Binding-site contacts:
Ligand atom C14 contacts residue ASP25 of chain 1.A at 3.4 Å.
Ligand atom C33 contacts residue ILE84 of chain 1.B at 3.6 Å (hydrophobic).
Ligand atom O11 contacts residue GLY49 of chain 1.B at 3.2 Å.
Ligand atom C7 contacts residue ASP25 of chain 1.A at 3.0 Å.
Ligand atom C2 contacts residue VAL32 of chain 1.B at 3.6 Å (hydrophobic).
Ligand atom C20 contacts residue GLY48 of chain 1.B at 3.4 Å.
Ligand atom C8 contacts residue ASP30 of chain 1.B at 3.7 Å.
Ligand atom O2 contacts residue VAL32 of chain 1.B at 3.7 Å.
Ligand atom O10 contacts residue VAL50 of chain 1.B at 2.8 Å.
Ligand atom C21 contacts residue GLY27 of chain 1.A at 3.6 Å.
Ligand atom C25 contacts residue ASP25 of chain 1.B at 3.3 Å.
Ligand atom C39 contacts residue GLY27 of chain 1.A at 3.7 Å.
Ligand atom C14 contacts residue GLY27 of chain 1.B at 3.7 Å.
Ligand atom C21 contacts residue ASP25 of chain 1.B at 3.5 Å.
Ligand atom O41 contacts residue VAL50 of chain 1.B at 3.2 Å.
Ligand atom C7 contacts residue ILE84 of chain 1.A at 3.5 Å (hydrophobic).
Ligand atom N22 contacts residue ASP25 of chain 1.B at 2.8 Å (salt-bridge).
Ligand atom C12 contacts residue ASP25 of chain 1.A at 3.6 Å.
Ligand atom O11 contacts residue VAL50 of chain 1.B at 3.5 Å (h-bond).
Ligand atom C21 contacts residue ALA28 of chain 1.A at 3.7 Å (hydrophobic).
Ligand atom C36 contacts residue GLY48 of chain 1.A at 3.2 Å.
Ligand atom C5 contacts residue GLY48 of chain 1.B at 3.4 Å.
Ligand atom O2 contacts residue ASP30 of chain 1.B at 3.0 Å (salt-bridge).
Ligand atom O2 contacts residue ASP29 of chain 1.B at 3.6 Å.
Ligand atom O1 contacts residue ASP29 of chain 1.A at 3.4 Å (salt-bridge).
Ligand atom C1 contacts residue ASP30 of chain 1.A at 3.6 Å.
Ligand atom N1 contacts residue ILE47 of chain 1.B at 3.6 Å.
Ligand atom C12 contacts residue ILE84 of chain 1.A at 3.6 Å (hydrophobic).
Ligand atom C21 contacts residue ASP25 of chain 1.A at 3.4 Å.
Ligand atom N1 contacts residue ASP30 of chain 1.B at 2.9 Å (salt-bridge).
Ligand atom C30 contacts residue GLY27 of chain 1.B at 3.4 Å.
Ligand atom O2 contacts residue ALA28 of chain 1.B at 3.5 Å.
Ligand atom N22 contacts residue ASP25 of chain 1.A at 2.7 Å (salt-bridge).
Ligand atom C17 contacts residue ALA28 of chain 1.A at 3.6 Å (hydrophobic).
Ligand atom C25 contacts residue ASP25 of chain 1.A at 3.7 Å.
Ligand atom O40 contacts residue VAL50 of chain 1.A at 3.0 Å (h-bond).
Ligand atom C19 contacts residue GLY48 of chain 1.A at 3.7 Å.
Ligand atom C14 contacts residue ILE84 of chain 1.A at 3.5 Å (hydrophobic).
Ligand atom O1 contacts residue ASP30 of chain 1.A at 3.0 Å (salt-bridge).
Ligand atom C33 contacts residue ASP25 of chain 1.B at 3.2 Å.

A protein and the small-molecule ligand that binds it are described below.
Small molecule (SMILES): NC(=O)c1ccc(S(=O)(=O)N(Cc2ccccc2)[C@H]2CNC[C@@H]2N(Cc2ccccc2)S(=O)(=O)c2ccc(C(N)=O)cc2)cc1

Sequence of chain 1.A:
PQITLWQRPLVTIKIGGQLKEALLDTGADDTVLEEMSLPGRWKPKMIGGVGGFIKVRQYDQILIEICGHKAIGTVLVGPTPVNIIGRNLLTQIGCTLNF

Sequence of chain 1.B:
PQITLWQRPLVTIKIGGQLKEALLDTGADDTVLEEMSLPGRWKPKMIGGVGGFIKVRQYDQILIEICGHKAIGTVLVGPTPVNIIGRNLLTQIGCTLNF